Sequence of chain 1.B:
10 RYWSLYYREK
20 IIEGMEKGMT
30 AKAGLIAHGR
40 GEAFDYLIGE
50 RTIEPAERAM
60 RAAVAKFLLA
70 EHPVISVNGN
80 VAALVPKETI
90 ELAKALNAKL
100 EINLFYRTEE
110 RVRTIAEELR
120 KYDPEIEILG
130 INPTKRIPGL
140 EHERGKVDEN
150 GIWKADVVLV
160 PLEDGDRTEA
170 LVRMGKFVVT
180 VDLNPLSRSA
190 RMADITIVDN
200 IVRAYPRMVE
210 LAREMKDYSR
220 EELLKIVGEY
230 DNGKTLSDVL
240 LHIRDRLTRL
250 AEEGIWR

This protein binds this small molecule.
Small molecule (SMILES): CC(C)(COP(=O)(O)O)[C@@H](O)C(=O)OP(=O)(O)OC[C@H]1O[C@@H](n2cnc3c(N)ncnc32)[C@H](O)[C@@H]1O

Binding-site contacts:
Ligand atom O3' contacts residue ASP181 of chain 1.B at 2.6 Å (salt-bridge).
Ligand atom O15 contacts residue PHE104 of chain 1.B at 3.2 Å (h-bond).
Ligand atom O11 contacts residue LEU161 of chain 1.B at 3.6 Å.
Ligand atom O16 contacts residue ASN77 of chain 1.B at 3.4 Å.
Ligand atom C8 contacts residue GLY40 of chain 1.B at 3.6 Å.
Ligand atom O2' contacts residue GLY40 of chain 1.B at 3.4 Å (h-bond).
Ligand atom C14 contacts residue LEU161 of chain 1.B at 3.5 Å (hydrophobic).
Ligand atom O15 contacts residue ARG110 of chain 1.B at 2.4 Å (salt-bridge).
Ligand atom C2 contacts residue LEU182 of chain 1.B at 3.6 Å (hydrophobic).
Ligand atom O2P contacts residue ARG39 of chain 1.B at 3.3 Å (salt-bridge).
Ligand atom C8 contacts residue ALA36 of chain 1.B at 3.1 Å (hydrophobic).
Ligand atom N1 contacts residue ASN199 of chain 1.B at 3.5 Å.
Ligand atom O13 contacts residue LEU161 of chain 1.B at 2.8 Å (h-bond).
Ligand atom C1' contacts residue ASP181 of chain 1.B at 3.5 Å.
Ligand atom O17 contacts residue ASN77 of chain 1.B at 3.5 Å.
Ligand atom O2P contacts residue ALA36 of chain 1.B at 3.4 Å.
Ligand atom N6 contacts residue ASN199 of chain 1.B at 3.3 Å (h-bond).
Ligand atom O15 contacts residue TYR105 of chain 1.B at 3.0 Å (h-bond).
Ligand atom P1 contacts residue PHE104 of chain 1.B at 3.5 Å.
Ligand atom C5 contacts residue LEU161 of chain 1.B at 3.4 Å (hydrophobic).
Ligand atom C4 contacts residue LEU161 of chain 1.B at 3.5 Å (hydrophobic).
Ligand atom O5' contacts residue GLU162 of chain 1.B at 3.5 Å (salt-bridge).
Ligand atom O16 contacts residue PHE104 of chain 1.B at 2.8 Å (h-bond).
Ligand atom N7 contacts residue LEU161 of chain 1.B at 3.4 Å.
Ligand atom C2 contacts residue ILE200 of chain 1.B at 3.5 Å (hydrophobic).
Ligand atom N3 contacts residue LEU182 of chain 1.B at 3.0 Å (h-bond).
Ligand atom O17 contacts residue GLY78 of chain 1.B at 2.9 Å (h-bond).
Ligand atom O17 contacts residue ARG110 of chain 1.B at 3.4 Å (salt-bridge).
Ligand atom O3' contacts residue ASN183 of chain 1.B at 3.2 Å.
Ligand atom C2 contacts residue ASP198 of chain 1.B at 3.4 Å.
Ligand atom O2' contacts residue ARG39 of chain 1.B at 3.7 Å.
Ligand atom O4' contacts residue LEU161 of chain 1.B at 3.3 Å.
Ligand atom C5' contacts residue LEU161 of chain 1.B at 3.6 Å (hydrophobic).
Ligand atom C3' contacts residue ASP181 of chain 1.B at 3.5 Å.
Ligand atom O16 contacts residue LEU103 of chain 1.B at 3.2 Å.
Ligand atom C4' contacts residue ASP181 of chain 1.B at 3.3 Å.
Ligand atom C2' contacts residue ALA36 of chain 1.B at 3.6 Å (hydrophobic).
Ligand atom O1P contacts residue ASP163 of chain 1.B at 3.5 Å.
Ligand atom N1 contacts residue ILE200 of chain 1.B at 2.9 Å (h-bond).
Ligand atom P1 contacts residue ARG110 of chain 1.B at 3.4 Å.

Sequence of chain 1.A:
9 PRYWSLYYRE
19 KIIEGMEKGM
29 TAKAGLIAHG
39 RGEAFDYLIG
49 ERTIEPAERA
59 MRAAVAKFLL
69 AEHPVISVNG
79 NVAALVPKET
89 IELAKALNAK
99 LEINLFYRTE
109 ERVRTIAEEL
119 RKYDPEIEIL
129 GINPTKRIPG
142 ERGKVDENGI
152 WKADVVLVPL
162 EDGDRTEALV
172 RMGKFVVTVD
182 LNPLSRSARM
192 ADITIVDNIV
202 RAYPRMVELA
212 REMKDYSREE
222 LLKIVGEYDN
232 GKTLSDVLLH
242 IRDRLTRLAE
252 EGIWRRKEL